A protein and the small-molecule ligand that binds it are described below.
Small molecule (SMILES): CC(=O)N[C@H]1[C@H](O[C@H]2[C@H](O)[C@@H](NC(C)=O)CO[C@@H]2CO)O[C@H](CO)[C@@H](O)[C@@H]1O

Binding-site contacts:
Ligand atom O6 contacts residue PHE1072 of chain 1.A at 3.4 Å.
Ligand atom C3 contacts residue THR1069 of chain 1.A at 4.0 Å.
Ligand atom C2 contacts residue ASN1067 of chain 1.A at 2.4 Å.
Ligand atom N2 contacts residue THR1069 of chain 1.A at 3.5 Å (h-bond).
Ligand atom C5 contacts residue ASN1067 of chain 1.A at 3.7 Å.
Ligand atom C2 contacts residue THR1069 of chain 1.A at 4.1 Å.
Ligand atom C6 contacts residue PRO1081 of chain 1.A at 4.2 Å (hydrophobic).
Ligand atom O5 contacts residue ASN1067 of chain 1.A at 2.4 Å (h-bond).
Ligand atom C7 contacts residue ASN1067 of chain 1.A at 3.8 Å.
Ligand atom C6 contacts residue PHE1072 of chain 1.A at 4.4 Å (hydrophobic).
Ligand atom O7 contacts residue THR1069 of chain 1.A at 3.8 Å.
Ligand atom C3 contacts residue ASN1067 of chain 1.A at 3.8 Å.
Ligand atom N2 contacts residue ASN1067 of chain 1.A at 2.8 Å (h-bond).
Ligand atom C8 contacts residue THR1069 of chain 1.A at 4.5 Å.
Ligand atom C1 contacts residue THR1069 of chain 1.A at 4.1 Å.
Ligand atom C1 contacts residue PHE1072 of chain 1.A at 4.1 Å (hydrophobic).
Ligand atom C1 contacts residue ASN1067 of chain 1.A at 1.4 Å.
Ligand atom C7 contacts residue THR1069 of chain 1.A at 4.4 Å.
Ligand atom O5 contacts residue PHE1072 of chain 1.A at 3.6 Å.
Ligand atom O7 contacts residue ASN1067 of chain 1.A at 4.3 Å.
Ligand atom O6 contacts residue SER1070 of chain 1.A at 4.0 Å.
Ligand atom O6 contacts residue PRO1081 of chain 1.A at 3.4 Å.
Ligand atom C5 contacts residue PHE1072 of chain 1.A at 4.4 Å (hydrophobic).
Ligand atom C4 contacts residue ASN1067 of chain 1.A at 4.3 Å.

Sequence of chain 1.A:
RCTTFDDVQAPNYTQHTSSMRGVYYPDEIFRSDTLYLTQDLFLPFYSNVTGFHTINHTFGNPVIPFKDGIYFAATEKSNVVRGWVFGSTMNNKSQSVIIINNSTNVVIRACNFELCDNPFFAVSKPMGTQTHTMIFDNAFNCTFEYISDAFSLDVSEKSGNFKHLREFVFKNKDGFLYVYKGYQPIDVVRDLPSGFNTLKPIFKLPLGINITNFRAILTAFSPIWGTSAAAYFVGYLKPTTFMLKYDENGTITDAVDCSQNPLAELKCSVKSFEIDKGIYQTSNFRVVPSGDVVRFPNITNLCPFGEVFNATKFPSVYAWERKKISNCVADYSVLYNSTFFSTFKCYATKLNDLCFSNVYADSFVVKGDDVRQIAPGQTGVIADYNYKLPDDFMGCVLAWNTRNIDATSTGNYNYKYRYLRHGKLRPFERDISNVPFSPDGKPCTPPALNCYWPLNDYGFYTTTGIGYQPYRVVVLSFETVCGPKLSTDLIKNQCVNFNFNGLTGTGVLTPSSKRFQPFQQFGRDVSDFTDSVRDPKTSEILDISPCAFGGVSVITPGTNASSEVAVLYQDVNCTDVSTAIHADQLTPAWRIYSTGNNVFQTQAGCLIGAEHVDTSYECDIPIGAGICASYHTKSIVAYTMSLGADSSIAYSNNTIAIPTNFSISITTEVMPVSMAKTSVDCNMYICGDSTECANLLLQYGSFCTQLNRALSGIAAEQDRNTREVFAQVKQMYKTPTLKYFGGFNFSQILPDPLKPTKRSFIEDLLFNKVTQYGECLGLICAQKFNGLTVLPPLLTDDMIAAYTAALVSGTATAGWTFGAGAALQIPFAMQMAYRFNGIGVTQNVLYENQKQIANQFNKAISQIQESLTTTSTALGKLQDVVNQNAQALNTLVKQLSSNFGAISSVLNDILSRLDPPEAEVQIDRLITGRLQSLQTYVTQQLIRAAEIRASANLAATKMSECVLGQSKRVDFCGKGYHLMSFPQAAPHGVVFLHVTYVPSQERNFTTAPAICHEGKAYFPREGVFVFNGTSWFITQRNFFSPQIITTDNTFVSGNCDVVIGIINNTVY